Binding-site contacts:
Ligand atom CE contacts residue VAL232 of chain 1.B at 3.8 Å (hydrophobic).
Ligand atom CN contacts residue ARG324 of chain 1.B at 3.7 Å.
Ligand atom CG2 contacts residue LEU391 of chain 1.B at 3.7 Å (hydrophobic).
Ligand atom O contacts residue PHE376 of chain 1.B at 3.1 Å.
Ligand atom CE2 contacts residue ALA380 of chain 1.B at 3.5 Å (hydrophobic).
Ligand atom CB contacts residue LEU228 of chain 1.B at 3.7 Å (hydrophobic).
Ligand atom CD1 contacts residue HIS221 of chain 1.B at 3.5 Å.
Ligand atom CB contacts residue ASP225 of chain 1.B at 3.3 Å.
Ligand atom SD contacts residue ARG324 of chain 1.B at 3.9 Å.
Ligand atom CN contacts residue PHE229 of chain 1.B at 3.5 Å (hydrophobic).
Ligand atom O contacts residue ARG324 of chain 1.B at 2.9 Å (salt-bridge).
Ligand atom CD1 contacts residue LEU387 of chain 1.B at 3.8 Å (hydrophobic).
Ligand atom CA contacts residue ASP225 of chain 1.B at 3.4 Å.
Ligand atom N contacts residue ASP225 of chain 1.B at 2.5 Å (salt-bridge).
Ligand atom CB contacts residue VAL403 of chain 1.B at 3.9 Å (hydrophobic).
Ligand atom C contacts residue ARG324 of chain 1.B at 3.5 Å.
Ligand atom CN contacts residue ARG320 of chain 1.B at 3.3 Å.
Ligand atom N contacts residue ARG320 of chain 1.B at 3.8 Å.
Ligand atom O contacts residue ARG324 of chain 1.B at 3.4 Å (salt-bridge).
Ligand atom CE contacts residue TRP373 of chain 1.B at 3.9 Å (hydrophobic).
Ligand atom CA contacts residue ARG324 of chain 1.B at 3.7 Å.
Ligand atom O contacts residue ARG320 of chain 1.B at 3.3 Å (salt-bridge).
Ligand atom CE2 contacts residue THR384 of chain 1.B at 3.6 Å.
Ligand atom O contacts residue PHE297 of chain 1.B at 3.3 Å.
Ligand atom CZ contacts residue GLY383 of chain 1.B at 3.7 Å.
Ligand atom O1 contacts residue ASP225 of chain 1.B at 3.2 Å (salt-bridge).
Ligand atom CB contacts residue PHE297 of chain 1.B at 3.9 Å (hydrophobic).
Ligand atom CD2 contacts residue PHE411 of chain 1.B at 3.6 Å (hydrophobic).
Ligand atom CD1 contacts residue VAL224 of chain 1.B at 3.6 Å (hydrophobic).
Ligand atom C contacts residue PHE376 of chain 1.B at 3.9 Å (hydrophobic).
Ligand atom O1 contacts residue ARG320 of chain 1.B at 2.9 Å (salt-bridge).
Ligand atom CG contacts residue LEU228 of chain 1.B at 3.7 Å (hydrophobic).
Ligand atom N contacts residue PHE229 of chain 1.B at 3.4 Å.
Ligand atom OXT contacts residue THR296 of chain 1.B at 3.6 Å.
Ligand atom CD1 contacts residue VAL403 of chain 1.B at 3.5 Å (hydrophobic).
Ligand atom CN contacts residue ASP225 of chain 1.B at 3.4 Å.
Ligand atom O contacts residue THR296 of chain 1.B at 3.8 Å.
Ligand atom SD contacts residue GLN377 of chain 1.B at 3.5 Å (h-bond).
Ligand atom O1 contacts residue PHE229 of chain 1.B at 3.4 Å.
Ligand atom CG contacts residue TRP373 of chain 1.B at 3.7 Å (hydrophobic).

Sequence of chain 1.B:
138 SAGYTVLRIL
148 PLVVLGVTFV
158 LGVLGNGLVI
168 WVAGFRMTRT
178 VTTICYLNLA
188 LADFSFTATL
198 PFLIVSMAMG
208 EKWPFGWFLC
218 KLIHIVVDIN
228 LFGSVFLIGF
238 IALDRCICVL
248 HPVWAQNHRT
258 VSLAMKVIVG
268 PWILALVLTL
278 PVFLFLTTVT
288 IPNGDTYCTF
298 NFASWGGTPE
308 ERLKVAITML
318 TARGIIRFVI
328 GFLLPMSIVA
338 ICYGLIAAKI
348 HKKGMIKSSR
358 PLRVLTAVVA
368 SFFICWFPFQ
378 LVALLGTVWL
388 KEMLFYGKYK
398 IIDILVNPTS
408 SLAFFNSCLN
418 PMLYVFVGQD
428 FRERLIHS

A protein and the small-molecule ligand that binds it are described below.
Small molecule (SMILES): CC[C@H](C)[C@H](NC(=O)[C@@H](NC(=O)[C@H](Cc1ccccc1)NC(=O)[C@H](CC(C)C)NC(=O)[C@H](CCSC)NC=O)[C@@H](C)CC)C(=O)O